Sequence of chain 41.B:
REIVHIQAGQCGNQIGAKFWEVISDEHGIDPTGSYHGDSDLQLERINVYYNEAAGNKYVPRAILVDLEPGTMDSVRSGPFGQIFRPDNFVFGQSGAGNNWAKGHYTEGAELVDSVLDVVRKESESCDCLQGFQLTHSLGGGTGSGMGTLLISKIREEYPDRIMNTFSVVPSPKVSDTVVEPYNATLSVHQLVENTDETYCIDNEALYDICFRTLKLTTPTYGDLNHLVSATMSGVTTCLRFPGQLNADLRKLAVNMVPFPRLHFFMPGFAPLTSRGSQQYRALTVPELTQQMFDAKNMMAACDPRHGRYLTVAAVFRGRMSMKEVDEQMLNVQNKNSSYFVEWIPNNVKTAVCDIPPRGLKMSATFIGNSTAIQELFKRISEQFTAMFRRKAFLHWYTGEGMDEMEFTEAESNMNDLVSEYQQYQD

A small-molecule ligand and the protein it binds are described below.
Small molecule (SMILES): Nc1nc2c(ncn2[C@@H]2O[C@H](CO[P](=O)(O)C[P](=O)(O)OP(=O)(O)O)[C@@H](O)[C@H]2O)c(=O)[nH]1

Binding-site contacts:
Ligand atom O1A contacts residue LEU248 of chain 42.A at 2.6 Å.
Ligand atom PB contacts residue LEU248 of chain 42.A at 1.2 Å.
Ligand atom O6 contacts residue ASN226 of chain 41.B at 3.1 Å (h-bond).
Ligand atom O2B contacts residue LEU248 of chain 42.A at 2.7 Å.
Ligand atom N7 contacts residue PRO325 of chain 42.A at 2.0 Å.
Ligand atom O1G contacts residue ALA97 of chain 41.B at 3.0 Å (h-bond).
Ligand atom N3 contacts residue ASN204 of chain 41.B at 3.0 Å (h-bond).
Ligand atom C4' contacts residue SER138 of chain 41.B at 3.2 Å.
Ligand atom O2A contacts residue LEU248 of chain 42.A at 3.2 Å.
Ligand atom O2G contacts residue GLY142 of chain 41.B at 3.0 Å (h-bond).
Ligand atom N2 contacts residue ASN204 of chain 41.B at 2.6 Å (h-bond).
Ligand atom O3G contacts residue MG1 of chain 41.F at 2.5 Å.
Ligand atom C2' contacts residue PRO325 of chain 42.A at 2.2 Å (hydrophobic).
Ligand atom C8 contacts residue PRO325 of chain 42.A at 1.7 Å (hydrophobic).
Ligand atom O5' contacts residue LEU248 of chain 42.A at 2.9 Å.
Ligand atom O3' contacts residue ASN329 of chain 42.A at 1.8 Å (h-bond).
Ligand atom O2' contacts residue ASN329 of chain 42.A at 2.1 Å (h-bond).
Ligand atom O3B contacts residue LEU248 of chain 42.A at 2.2 Å.
Ligand atom O6 contacts residue GLN15 of chain 41.B at 2.5 Å (h-bond).
Ligand atom PA contacts residue LEU248 of chain 42.A at 2.4 Å.
Ligand atom C3A contacts residue LEU248 of chain 42.A at 1.4 Å (hydrophobic).
Ligand atom O1A contacts residue GLN11 of chain 41.B at 3.1 Å.
Ligand atom O3B contacts residue THR143 of chain 41.B at 3.1 Å (h-bond).
Ligand atom O1B contacts residue MG1 of chain 41.F at 2.4 Å.
Ligand atom O2' contacts residue LYS326 of chain 42.A at 2.6 Å (salt-bridge).
Ligand atom O2B contacts residue THR143 of chain 41.B at 2.7 Å (h-bond).
Ligand atom C3' contacts residue ASN329 of chain 42.A at 2.6 Å.
Ligand atom O3G contacts residue LEU248 of chain 42.A at 1.4 Å.
Ligand atom N9 contacts residue PRO325 of chain 42.A at 2.2 Å.
Ligand atom C2' contacts residue ASN329 of chain 42.A at 2.9 Å.
Ligand atom O1B contacts residue LEU248 of chain 42.A at 1.1 Å.
Ligand atom O1B contacts residue ALA247 of chain 42.A at 2.6 Å (h-bond).
Ligand atom O1G contacts residue ASN249 of chain 42.A at 2.8 Å (h-bond).
Ligand atom PG contacts residue LEU248 of chain 42.A at 2.7 Å.
Ligand atom O2B contacts residue GLY144 of chain 41.B at 2.7 Å (h-bond).
Ligand atom N2 contacts residue ASN226 of chain 41.B at 2.9 Å (h-bond).
Ligand atom N1 contacts residue ASN226 of chain 41.B at 2.7 Å (h-bond).
Ligand atom C1' contacts residue PRO325 of chain 42.A at 2.6 Å (hydrophobic).
Ligand atom O2' contacts residue PRO325 of chain 42.A at 1.8 Å (h-bond).
Ligand atom O2G contacts residue ASN99 of chain 41.B at 2.9 Å (h-bond).

Sequence of chain 42.A:
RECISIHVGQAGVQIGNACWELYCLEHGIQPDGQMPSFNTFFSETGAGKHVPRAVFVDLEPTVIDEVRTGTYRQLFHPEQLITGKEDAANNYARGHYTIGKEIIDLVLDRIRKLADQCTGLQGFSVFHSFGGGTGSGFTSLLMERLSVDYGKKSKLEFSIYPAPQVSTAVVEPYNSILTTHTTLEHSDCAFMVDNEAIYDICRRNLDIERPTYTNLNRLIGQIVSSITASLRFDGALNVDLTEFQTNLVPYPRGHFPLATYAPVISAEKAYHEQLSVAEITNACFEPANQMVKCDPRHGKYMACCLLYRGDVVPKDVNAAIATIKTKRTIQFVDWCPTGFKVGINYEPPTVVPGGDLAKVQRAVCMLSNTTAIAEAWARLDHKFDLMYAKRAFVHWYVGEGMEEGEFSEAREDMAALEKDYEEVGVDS